Sequence of chain 1.F:
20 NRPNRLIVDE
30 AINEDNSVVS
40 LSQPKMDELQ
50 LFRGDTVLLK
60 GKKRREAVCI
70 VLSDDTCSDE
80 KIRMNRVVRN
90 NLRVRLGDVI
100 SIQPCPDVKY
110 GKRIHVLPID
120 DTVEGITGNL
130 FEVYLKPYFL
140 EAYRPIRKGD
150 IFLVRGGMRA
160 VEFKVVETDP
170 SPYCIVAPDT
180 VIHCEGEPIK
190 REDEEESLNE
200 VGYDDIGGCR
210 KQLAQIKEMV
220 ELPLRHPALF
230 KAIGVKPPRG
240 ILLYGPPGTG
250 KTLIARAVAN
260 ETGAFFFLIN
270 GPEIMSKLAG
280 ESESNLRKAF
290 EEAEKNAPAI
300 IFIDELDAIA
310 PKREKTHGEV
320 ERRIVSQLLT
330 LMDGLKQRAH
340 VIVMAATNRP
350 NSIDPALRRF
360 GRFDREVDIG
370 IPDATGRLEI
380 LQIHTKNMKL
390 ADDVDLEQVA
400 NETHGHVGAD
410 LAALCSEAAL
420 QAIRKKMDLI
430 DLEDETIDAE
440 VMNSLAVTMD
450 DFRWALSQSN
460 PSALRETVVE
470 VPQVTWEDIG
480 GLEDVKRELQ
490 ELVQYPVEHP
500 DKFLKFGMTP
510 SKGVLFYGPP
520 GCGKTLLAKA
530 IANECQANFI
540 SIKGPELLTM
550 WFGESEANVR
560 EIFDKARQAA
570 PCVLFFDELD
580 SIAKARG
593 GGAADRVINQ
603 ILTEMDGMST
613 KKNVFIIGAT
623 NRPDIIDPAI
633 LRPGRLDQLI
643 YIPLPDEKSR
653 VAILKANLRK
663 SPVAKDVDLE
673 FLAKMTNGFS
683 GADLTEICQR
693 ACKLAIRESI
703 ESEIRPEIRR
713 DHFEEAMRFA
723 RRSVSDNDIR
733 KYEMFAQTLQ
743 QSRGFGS

Sequence of chain 1.E:
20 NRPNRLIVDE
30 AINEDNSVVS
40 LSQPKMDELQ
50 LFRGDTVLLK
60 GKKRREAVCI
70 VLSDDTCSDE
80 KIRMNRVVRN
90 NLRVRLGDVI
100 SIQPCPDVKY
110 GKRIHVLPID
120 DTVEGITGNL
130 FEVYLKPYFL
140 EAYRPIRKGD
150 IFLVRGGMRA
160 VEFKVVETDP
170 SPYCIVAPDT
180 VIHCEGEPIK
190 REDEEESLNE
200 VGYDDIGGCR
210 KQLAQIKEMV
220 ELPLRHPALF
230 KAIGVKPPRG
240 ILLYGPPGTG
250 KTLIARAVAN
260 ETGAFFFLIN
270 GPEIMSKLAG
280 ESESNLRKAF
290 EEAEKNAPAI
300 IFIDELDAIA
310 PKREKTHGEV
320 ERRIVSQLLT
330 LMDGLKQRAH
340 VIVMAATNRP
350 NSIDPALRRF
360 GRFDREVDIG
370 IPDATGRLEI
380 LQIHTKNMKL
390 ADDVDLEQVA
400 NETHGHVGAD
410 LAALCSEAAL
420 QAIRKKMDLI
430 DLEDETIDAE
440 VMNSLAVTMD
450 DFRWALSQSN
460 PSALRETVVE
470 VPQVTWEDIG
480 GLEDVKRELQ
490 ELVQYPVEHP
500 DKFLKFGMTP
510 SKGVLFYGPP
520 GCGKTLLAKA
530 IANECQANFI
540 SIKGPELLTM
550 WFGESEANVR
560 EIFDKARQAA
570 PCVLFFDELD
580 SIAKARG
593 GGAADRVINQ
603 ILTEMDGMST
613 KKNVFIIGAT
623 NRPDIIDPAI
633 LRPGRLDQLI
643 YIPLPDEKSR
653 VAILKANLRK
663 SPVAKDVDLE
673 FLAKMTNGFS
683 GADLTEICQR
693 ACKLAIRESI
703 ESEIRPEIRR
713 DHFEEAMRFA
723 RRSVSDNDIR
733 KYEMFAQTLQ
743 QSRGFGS

Binding-site contacts:
Ligand atom C6 contacts residue ILE379 of chain 1.E at 3.1 Å (hydrophobic).
Ligand atom N1 contacts residue ILE205 of chain 1.E at 3.5 Å.
Ligand atom O3A contacts residue GLY249 of chain 1.E at 3.2 Å (h-bond).
Ligand atom O1A contacts residue MG1 of chain 1.EA at 3.1 Å.
Ligand atom N1 contacts residue GLY206 of chain 1.E at 3.2 Å (h-bond).
Ligand atom N1 contacts residue ASP204 of chain 1.E at 3.5 Å (salt-bridge).
Ligand atom O3G contacts residue PRO246 of chain 1.E at 3.2 Å.
Ligand atom O1B contacts residue LYS250 of chain 1.E at 2.5 Å (salt-bridge).
Ligand atom O2B contacts residue THR251 of chain 1.E at 2.6 Å (h-bond).
Ligand atom O1B contacts residue GLY247 of chain 1.E at 2.8 Å (h-bond).
Ligand atom O2A contacts residue GLY249 of chain 1.E at 3.5 Å.
Ligand atom O1B contacts residue THR248 of chain 1.E at 3.1 Å (h-bond).
Ligand atom PB contacts residue GLY247 of chain 1.E at 3.5 Å.
Ligand atom N7 contacts residue GLY249 of chain 1.E at 3.5 Å.
Ligand atom N7 contacts residue GLY407 of chain 1.E at 3.5 Å.
Ligand atom C8 contacts residue GLY247 of chain 1.E at 3.4 Å.
Ligand atom O3B contacts residue GLY247 of chain 1.E at 3.3 Å (h-bond).
Ligand atom C8 contacts residue GLY407 of chain 1.E at 3.5 Å.
Ligand atom O1B contacts residue GLY249 of chain 1.E at 3.5 Å (h-bond).
Ligand atom O4' contacts residue ALA408 of chain 1.E at 3.1 Å.
Ligand atom O2A contacts residue THR251 of chain 1.E at 3.6 Å.
Ligand atom S1G contacts residue ARG358 of chain 1.F at 3.2 Å.
Ligand atom O2A contacts residue LEU252 of chain 1.E at 3.0 Å (h-bond).
Ligand atom N6 contacts residue GLY206 of chain 1.E at 2.8 Å (h-bond).
Ligand atom O3G contacts residue GLY247 of chain 1.E at 3.3 Å (h-bond).
Ligand atom C2 contacts residue ASP204 of chain 1.E at 2.8 Å.
Ligand atom O3G contacts residue LYS250 of chain 1.E at 3.2 Å (salt-bridge).
Ligand atom N6 contacts residue ILE379 of chain 1.E at 3.1 Å.
Ligand atom PG contacts residue MG1 of chain 1.EA at 3.0 Å.
Ligand atom N3 contacts residue HIS383 of chain 1.E at 3.3 Å (h-bond).
Ligand atom N7 contacts residue THR248 of chain 1.E at 3.4 Å (h-bond).
Ligand atom O3B contacts residue MG1 of chain 1.EA at 3.0 Å.
Ligand atom N1 contacts residue ILE379 of chain 1.E at 3.1 Å.
Ligand atom O2G contacts residue MG1 of chain 1.EA at 2.1 Å.
Ligand atom PB contacts residue MG1 of chain 1.EA at 3.1 Å.
Ligand atom O3G contacts residue ASN347 of chain 1.E at 3.4 Å (h-bond).
Ligand atom O2B contacts residue MG1 of chain 1.EA at 2.1 Å.
Ligand atom O2' contacts residue HIS383 of chain 1.E at 3.3 Å.
Ligand atom C8 contacts residue ALA408 of chain 1.E at 3.5 Å (hydrophobic).
Ligand atom O1A contacts residue THR251 of chain 1.E at 3.1 Å (h-bond).

The protein below binds the small molecule below.
Small molecule (SMILES): Nc1ncnc2c1ncn2[C@@H]1O[C@H](COP(=O)(O)OP(=O)(O)OP(O)(O)=S)[C@@H](O)[C@H]1O